Binding-site contacts:
Ligand atom C6 contacts residue ALA79 of chain 1.B at 3.5 Å (hydrophobic).
Ligand atom C3 contacts residue ASN80 of chain 1.B at 3.7 Å.
Ligand atom C8 contacts residue GLY86 of chain 1.B at 3.8 Å.
Ligand atom C7 contacts residue TYR87 of chain 1.B at 4.0 Å (hydrophobic).
Ligand atom C6 contacts residue HIS90 of chain 1.B at 4.1 Å.
Ligand atom C5 contacts residue ASN80 of chain 1.B at 3.7 Å.
Ligand atom O6 contacts residue GLN88 of chain 1.B at 3.2 Å (h-bond).
Ligand atom C2 contacts residue ASN80 of chain 1.B at 2.4 Å.
Ligand atom C5 contacts residue ALA79 of chain 1.B at 3.9 Å (hydrophobic).
Ligand atom C1 contacts residue ALA79 of chain 1.B at 4.4 Å (hydrophobic).
Ligand atom C6 contacts residue GLN88 of chain 1.B at 4.1 Å.
Ligand atom O5 contacts residue ASN80 of chain 1.B at 2.4 Å (h-bond).
Ligand atom C7 contacts residue ASN80 of chain 1.B at 3.0 Å.
Ligand atom C8 contacts residue TYR87 of chain 1.B at 4.0 Å (hydrophobic).
Ligand atom O5 contacts residue ALA79 of chain 1.B at 3.4 Å.
Ligand atom C4 contacts residue ASN80 of chain 1.B at 4.2 Å.
Ligand atom O7 contacts residue TYR87 of chain 1.B at 3.6 Å.
Ligand atom C1 contacts residue ASN80 of chain 1.B at 1.5 Å.
Ligand atom O7 contacts residue ASN80 of chain 1.B at 2.6 Å (h-bond).
Ligand atom C5 contacts residue GLN88 of chain 1.B at 4.0 Å.
Ligand atom C8 contacts residue ASN80 of chain 1.B at 4.3 Å.
Ligand atom N2 contacts residue ASN80 of chain 1.B at 2.9 Å (h-bond).

Sequence of chain 1.B:
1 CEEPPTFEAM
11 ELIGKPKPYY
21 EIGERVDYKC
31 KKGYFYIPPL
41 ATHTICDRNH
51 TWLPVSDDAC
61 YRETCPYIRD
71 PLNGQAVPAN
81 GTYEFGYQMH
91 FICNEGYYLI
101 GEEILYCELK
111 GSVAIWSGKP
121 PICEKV

A small-molecule ligand and the protein it binds are described below.
Small molecule (SMILES): CC(=O)N[C@H]1[C@H](O[C@H]2[C@H](O)[C@@H](NC(C)=O)CO[C@@H]2CO)O[C@H](CO)[C@@H](O[C@@H]2O[C@H](CO)[C@@H](O)[C@H](O)[C@@H]2O)[C@@H]1O